The small molecule below binds the protein below.
Small molecule (SMILES): CC(=O)N[C@@H]1[C@@H](O)[C@H](O)[C@@H](CO)O[C@H]1O

Binding-site contacts:
Ligand atom O6 contacts residue SER151 of chain 2.B at 4.5 Å.
Ligand atom C3 contacts residue ASN154 of chain 2.B at 3.8 Å.
Ligand atom O5 contacts residue ALA147 of chain 2.B at 4.2 Å.
Ligand atom O6 contacts residue ALA147 of chain 2.B at 3.5 Å (h-bond).
Ligand atom C1 contacts residue ASN154 of chain 2.B at 1.5 Å.
Ligand atom O7 contacts residue ASN154 of chain 2.B at 3.1 Å (h-bond).
Ligand atom C1 contacts residue GLU150 of chain 2.B at 3.9 Å.
Ligand atom C7 contacts residue ASN154 of chain 2.B at 3.4 Å.
Ligand atom N2 contacts residue ASN154 of chain 2.B at 2.9 Å (h-bond).
Ligand atom O5 contacts residue THR156 of chain 2.B at 4.3 Å.
Ligand atom O5 contacts residue GLU150 of chain 2.B at 3.1 Å.
Ligand atom C1 contacts residue SER151 of chain 2.B at 3.5 Å.
Ligand atom C2 contacts residue THR156 of chain 2.B at 4.3 Å.
Ligand atom C4 contacts residue ASN154 of chain 2.B at 4.2 Å.
Ligand atom O5 contacts residue ASN154 of chain 2.B at 2.4 Å (h-bond).
Ligand atom C5 contacts residue GLU150 of chain 2.B at 4.2 Å.
Ligand atom C1 contacts residue THR156 of chain 2.B at 3.5 Å.
Ligand atom C5 contacts residue ASN154 of chain 2.B at 3.7 Å.
Ligand atom O6 contacts residue GLU150 of chain 2.B at 3.3 Å.
Ligand atom C2 contacts residue ASN154 of chain 2.B at 2.5 Å.
Ligand atom C5 contacts residue ALA147 of chain 2.B at 4.2 Å (hydrophobic).
Ligand atom O5 contacts residue SER151 of chain 2.B at 3.2 Å (h-bond).
Ligand atom C6 contacts residue GLU150 of chain 2.B at 4.0 Å.
Ligand atom C6 contacts residue SER151 of chain 2.B at 4.1 Å.
Ligand atom N2 contacts residue THR156 of chain 2.B at 4.1 Å.
Ligand atom C6 contacts residue ALA147 of chain 2.B at 3.2 Å (hydrophobic).
Ligand atom C5 contacts residue SER151 of chain 2.B at 4.1 Å.

Sequence of chain 2.B:
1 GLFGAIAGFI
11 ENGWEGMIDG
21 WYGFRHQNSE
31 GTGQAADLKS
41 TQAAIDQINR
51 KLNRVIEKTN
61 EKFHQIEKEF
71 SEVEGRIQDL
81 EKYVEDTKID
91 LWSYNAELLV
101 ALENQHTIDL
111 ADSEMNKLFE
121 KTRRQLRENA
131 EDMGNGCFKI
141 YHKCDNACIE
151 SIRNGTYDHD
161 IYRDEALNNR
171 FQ